Binding-site contacts:
Ligand atom O7 contacts residue ASN1134 of chain 1.B at 3.6 Å.
Ligand atom C7 contacts residue ASN1134 of chain 1.B at 3.5 Å.
Ligand atom C5 contacts residue ASN1134 of chain 1.B at 3.7 Å.
Ligand atom C2 contacts residue ASN1134 of chain 1.B at 2.5 Å.
Ligand atom O6 contacts residue ASN1134 of chain 1.B at 4.5 Å.
Ligand atom O5 contacts residue ASN1134 of chain 1.B at 2.4 Å (h-bond).
Ligand atom C3 contacts residue ASN1134 of chain 1.B at 3.8 Å.
Ligand atom C4 contacts residue ASN1134 of chain 1.B at 4.2 Å.
Ligand atom C1 contacts residue ASN1134 of chain 1.B at 1.4 Å.
Ligand atom N2 contacts residue ASN1134 of chain 1.B at 2.9 Å (h-bond).

The small molecule below binds the protein below.
Small molecule (SMILES): CC(=O)N[C@H]1[C@H](O[C@H]2[C@H](O)[C@@H](NC(C)=O)CO[C@@H]2CO)O[C@H](CO)[C@@H](O)[C@@H]1O

Sequence of chain 1.B:
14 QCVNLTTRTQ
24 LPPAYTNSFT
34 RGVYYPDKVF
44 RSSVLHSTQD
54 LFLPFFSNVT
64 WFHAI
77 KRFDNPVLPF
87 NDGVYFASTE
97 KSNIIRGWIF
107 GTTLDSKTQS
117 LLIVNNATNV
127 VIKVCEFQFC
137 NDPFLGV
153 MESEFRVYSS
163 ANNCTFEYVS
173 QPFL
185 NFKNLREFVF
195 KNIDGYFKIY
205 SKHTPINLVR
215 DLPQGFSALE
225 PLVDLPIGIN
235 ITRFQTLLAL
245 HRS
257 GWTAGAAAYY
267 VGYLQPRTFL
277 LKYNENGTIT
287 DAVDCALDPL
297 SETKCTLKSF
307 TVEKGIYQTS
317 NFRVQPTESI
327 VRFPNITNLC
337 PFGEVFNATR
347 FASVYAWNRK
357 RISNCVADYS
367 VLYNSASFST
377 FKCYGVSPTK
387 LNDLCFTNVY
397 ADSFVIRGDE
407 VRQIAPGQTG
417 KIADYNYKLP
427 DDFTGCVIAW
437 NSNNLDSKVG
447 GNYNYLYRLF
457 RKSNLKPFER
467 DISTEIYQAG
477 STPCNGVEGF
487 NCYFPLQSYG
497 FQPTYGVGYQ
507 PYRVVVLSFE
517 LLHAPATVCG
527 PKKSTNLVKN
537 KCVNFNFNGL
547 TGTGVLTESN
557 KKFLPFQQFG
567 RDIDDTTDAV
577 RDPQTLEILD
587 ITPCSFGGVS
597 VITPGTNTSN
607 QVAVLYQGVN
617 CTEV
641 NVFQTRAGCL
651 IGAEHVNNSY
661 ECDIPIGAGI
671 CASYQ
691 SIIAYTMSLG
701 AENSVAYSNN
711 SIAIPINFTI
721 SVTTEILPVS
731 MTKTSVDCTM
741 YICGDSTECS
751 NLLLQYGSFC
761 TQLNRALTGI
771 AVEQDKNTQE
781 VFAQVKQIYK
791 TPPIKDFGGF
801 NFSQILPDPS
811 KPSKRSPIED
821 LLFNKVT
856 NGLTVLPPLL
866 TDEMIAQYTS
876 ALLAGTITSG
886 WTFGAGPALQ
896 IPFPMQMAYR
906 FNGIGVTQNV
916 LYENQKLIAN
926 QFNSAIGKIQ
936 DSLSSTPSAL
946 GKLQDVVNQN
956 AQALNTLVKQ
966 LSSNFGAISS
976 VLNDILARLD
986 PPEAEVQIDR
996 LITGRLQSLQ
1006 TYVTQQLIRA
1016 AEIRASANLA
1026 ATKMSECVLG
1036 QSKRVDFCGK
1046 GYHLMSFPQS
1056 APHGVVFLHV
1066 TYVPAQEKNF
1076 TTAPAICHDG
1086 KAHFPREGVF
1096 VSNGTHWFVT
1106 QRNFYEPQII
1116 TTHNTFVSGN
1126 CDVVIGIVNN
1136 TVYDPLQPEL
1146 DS